This protein binds this small molecule.
Small molecule (SMILES): CC(=O)N[C@H]1[C@H](O[C@H]2[C@H](O)[C@@H](NC(C)=O)CO[C@@H]2CO)O[C@H](CO)[C@@H](O[C@@H]2O[C@H](CO[C@H]3O[C@H](CO)[C@@H](O)[C@H](O)[C@@H]3O)[C@@H](O)[C@H](O[C@H]3O[C@H](CO)[C@@H](O)[C@H](O)[C@@H]3O)[C@@H]2O)[C@@H]1O

Sequence of chain 2.A:
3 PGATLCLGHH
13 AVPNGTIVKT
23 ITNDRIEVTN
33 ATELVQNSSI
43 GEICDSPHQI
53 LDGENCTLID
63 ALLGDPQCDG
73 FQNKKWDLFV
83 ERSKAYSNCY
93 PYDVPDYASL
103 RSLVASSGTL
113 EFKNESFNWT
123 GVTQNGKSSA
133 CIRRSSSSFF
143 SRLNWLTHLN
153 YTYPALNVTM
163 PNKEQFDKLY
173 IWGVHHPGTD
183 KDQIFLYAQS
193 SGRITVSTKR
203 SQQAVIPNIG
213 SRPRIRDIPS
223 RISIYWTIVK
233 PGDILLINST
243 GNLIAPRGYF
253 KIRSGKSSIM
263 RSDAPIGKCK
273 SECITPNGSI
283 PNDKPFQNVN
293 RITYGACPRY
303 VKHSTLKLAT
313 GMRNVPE

Binding-site contacts:
Ligand atom O5 contacts residue ASN159 of chain 2.A at 3.4 Å.
Ligand atom O3 contacts residue LYS183 of chain 1.A at 3.9 Å.
Ligand atom C8 contacts residue GLY212 of chain 1.A at 3.8 Å.
Ligand atom O3 contacts residue ALA157 of chain 2.A at 4.2 Å.
Ligand atom C7 contacts residue LYS183 of chain 1.A at 3.8 Å.
Ligand atom O5 contacts residue ALA157 of chain 2.A at 3.6 Å.
Ligand atom C8 contacts residue ARG195 of chain 2.A at 3.8 Å.
Ligand atom O6 contacts residue ASP182 of chain 1.A at 4.0 Å.
Ligand atom O3 contacts residue ARG195 of chain 2.A at 3.5 Å (salt-bridge).
Ligand atom C8 contacts residue THR197 of chain 2.A at 4.1 Å.
Ligand atom C8 contacts residue ASN240 of chain 2.A at 3.6 Å.
Ligand atom O3 contacts residue ASP182 of chain 1.A at 3.2 Å (salt-bridge).
Ligand atom C8 contacts residue ILE211 of chain 1.A at 3.1 Å (hydrophobic).
Ligand atom C2 contacts residue ALA157 of chain 2.A at 4.1 Å (hydrophobic).
Ligand atom C4 contacts residue ALA157 of chain 2.A at 3.5 Å (hydrophobic).
Ligand atom C6 contacts residue ASP182 of chain 1.A at 3.6 Å.
Ligand atom C6 contacts residue ALA157 of chain 2.A at 3.5 Å (hydrophobic).
Ligand atom O7 contacts residue SER241 of chain 2.A at 3.3 Å (h-bond).
Ligand atom C5 contacts residue ASN240 of chain 2.A at 3.7 Å.
Ligand atom C1 contacts residue ASN240 of chain 2.A at 1.5 Å.
Ligand atom O7 contacts residue THR242 of chain 2.A at 3.1 Å.
Ligand atom O7 contacts residue ASN240 of chain 2.A at 3.4 Å (h-bond).
Ligand atom C5 contacts residue ALA157 of chain 2.A at 4.1 Å (hydrophobic).
Ligand atom C7 contacts residue ASN240 of chain 2.A at 3.4 Å.
Ligand atom C7 contacts residue THR242 of chain 2.A at 4.0 Å.
Ligand atom O6 contacts residue ALA157 of chain 2.A at 3.5 Å (h-bond).
Ligand atom N2 contacts residue ARG195 of chain 2.A at 4.1 Å.
Ligand atom N2 contacts residue ASN240 of chain 2.A at 2.8 Å (h-bond).
Ligand atom C6 contacts residue ASN159 of chain 2.A at 4.2 Å.
Ligand atom C7 contacts residue ARG195 of chain 2.A at 3.9 Å.
Ligand atom O7 contacts residue LYS183 of chain 1.A at 3.3 Å (salt-bridge).
Ligand atom O6 contacts residue ASN159 of chain 2.A at 3.1 Å.
Ligand atom C3 contacts residue ASN240 of chain 2.A at 3.8 Å.
Ligand atom C1 contacts residue ASN159 of chain 2.A at 4.0 Å.
Ligand atom C2 contacts residue ASN240 of chain 2.A at 2.5 Å.
Ligand atom O5 contacts residue LEU158 of chain 2.A at 3.3 Å (h-bond).
Ligand atom O5 contacts residue ASN240 of chain 2.A at 2.5 Å (h-bond).
Ligand atom C7 contacts residue SER241 of chain 2.A at 4.1 Å.
Ligand atom C1 contacts residue LEU158 of chain 2.A at 3.4 Å (hydrophobic).
Ligand atom C3 contacts residue ALA157 of chain 2.A at 4.2 Å (hydrophobic).

Sequence of chain 1.A:
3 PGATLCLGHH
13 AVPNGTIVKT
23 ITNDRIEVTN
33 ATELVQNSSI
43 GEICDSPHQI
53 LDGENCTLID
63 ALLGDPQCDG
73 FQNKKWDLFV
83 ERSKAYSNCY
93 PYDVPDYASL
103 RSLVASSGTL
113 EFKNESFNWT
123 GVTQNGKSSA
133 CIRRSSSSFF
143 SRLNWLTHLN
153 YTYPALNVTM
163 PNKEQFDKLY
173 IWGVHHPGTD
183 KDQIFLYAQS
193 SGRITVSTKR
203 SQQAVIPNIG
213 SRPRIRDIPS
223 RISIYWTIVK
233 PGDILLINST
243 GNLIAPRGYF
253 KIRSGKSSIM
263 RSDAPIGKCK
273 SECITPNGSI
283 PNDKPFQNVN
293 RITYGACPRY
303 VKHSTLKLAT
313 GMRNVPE